Binding-site contacts:
Ligand atom O4P contacts residue SER353 of chain 1.A at 3.6 Å (h-bond).
Ligand atom C6 contacts residue SER353 of chain 1.A at 3.8 Å.
Ligand atom O4P contacts residue GLY436 of chain 1.A at 2.9 Å (h-bond).
Ligand atom P2 contacts residue THR348 of chain 1.A at 3.5 Å.
Ligand atom O3 contacts residue TRP398 of chain 1.A at 3.6 Å.
Ligand atom O4 contacts residue THR438 of chain 1.A at 3.5 Å (h-bond).
Ligand atom C3 contacts residue ARG432 of chain 1.A at 3.3 Å.
Ligand atom O6 contacts residue THR349 of chain 1.A at 3.1 Å (h-bond).
Ligand atom O2P contacts residue ARG405 of chain 1.A at 2.8 Å (salt-bridge).
Ligand atom O5P contacts residue SER435 of chain 1.A at 3.5 Å.
Ligand atom O5P contacts residue THR349 of chain 1.A at 3.4 Å (h-bond).
Ligand atom O3 contacts residue ARG432 of chain 1.A at 2.8 Å (salt-bridge).
Ligand atom O2 contacts residue GLY430 of chain 1.A at 3.6 Å (h-bond).
Ligand atom O4 contacts residue GLY436 of chain 1.A at 3.7 Å.
Ligand atom C6 contacts residue LEU347 of chain 1.A at 3.6 Å (hydrophobic).
Ligand atom O3 contacts residue GLY430 of chain 1.A at 3.2 Å.
Ligand atom O4P contacts residue SER435 of chain 1.A at 3.7 Å.
Ligand atom P2 contacts residue SER353 of chain 1.A at 3.6 Å.
Ligand atom O1P contacts residue GLY434 of chain 1.A at 2.9 Å (h-bond).
Ligand atom O5P contacts residue THR348 of chain 1.A at 3.6 Å.
Ligand atom O6 contacts residue SER435 of chain 1.A at 3.9 Å.
Ligand atom C3 contacts residue GLY434 of chain 1.A at 3.6 Å.
Ligand atom P1 contacts residue ARG405 of chain 1.A at 3.7 Å.
Ligand atom O6 contacts residue THR348 of chain 1.A at 3.6 Å.
Ligand atom O6P contacts residue ARG352 of chain 1.A at 3.8 Å.
Ligand atom O6P contacts residue SER353 of chain 1.A at 2.6 Å (h-bond).
Ligand atom O4 contacts residue TYR437 of chain 1.A at 2.9 Å (h-bond).
Ligand atom O1 contacts residue GLY434 of chain 1.A at 3.7 Å.
Ligand atom O4 contacts residue GLY434 of chain 1.A at 2.6 Å (h-bond).
Ligand atom O5 contacts residue LEU347 of chain 1.A at 3.8 Å.
Ligand atom P2 contacts residue THR349 of chain 1.A at 3.7 Å.
Ligand atom C4 contacts residue GLY434 of chain 1.A at 3.4 Å.
Ligand atom O2 contacts residue LEU347 of chain 1.A at 3.5 Å.
Ligand atom C6 contacts residue THR438 of chain 1.A at 3.5 Å.
Ligand atom O1P contacts residue PRO433 of chain 1.A at 3.7 Å.
Ligand atom O6P contacts residue THR348 of chain 1.A at 2.6 Å (h-bond).
Ligand atom C5 contacts residue GLY434 of chain 1.A at 3.5 Å.
Ligand atom O3P contacts residue TRP398 of chain 1.A at 2.7 Å (h-bond).
Ligand atom O3P contacts residue ARG405 of chain 1.A at 2.9 Å (salt-bridge).
Ligand atom O5P contacts residue THR350 of chain 1.A at 2.7 Å (h-bond).

Sequence of chain 1.A:
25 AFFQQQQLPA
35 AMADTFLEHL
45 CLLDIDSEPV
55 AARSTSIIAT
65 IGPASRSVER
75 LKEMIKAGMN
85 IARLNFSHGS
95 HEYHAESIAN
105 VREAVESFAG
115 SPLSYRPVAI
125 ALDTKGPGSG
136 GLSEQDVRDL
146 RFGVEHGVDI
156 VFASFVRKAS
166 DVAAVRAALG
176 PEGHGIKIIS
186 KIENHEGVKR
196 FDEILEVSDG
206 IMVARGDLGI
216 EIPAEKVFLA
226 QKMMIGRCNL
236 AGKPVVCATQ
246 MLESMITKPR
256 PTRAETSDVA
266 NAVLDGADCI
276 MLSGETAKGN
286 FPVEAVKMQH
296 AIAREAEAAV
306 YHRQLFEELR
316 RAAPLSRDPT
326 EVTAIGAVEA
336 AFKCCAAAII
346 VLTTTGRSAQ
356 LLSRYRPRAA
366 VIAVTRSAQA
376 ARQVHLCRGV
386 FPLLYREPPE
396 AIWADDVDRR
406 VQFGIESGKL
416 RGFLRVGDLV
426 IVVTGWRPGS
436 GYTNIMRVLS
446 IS

This small molecule binds to this protein.
Small molecule (SMILES): O=P(O)(O)OC[C@H]1O[C@](O)(COP(=O)(O)O)[C@@H](O)[C@@H]1O